Sequence of chain 53.F:
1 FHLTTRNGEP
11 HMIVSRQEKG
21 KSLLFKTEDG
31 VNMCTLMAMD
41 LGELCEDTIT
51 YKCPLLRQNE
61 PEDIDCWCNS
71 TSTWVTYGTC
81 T

Binding-site contacts:
Ligand atom O2 contacts residue HIS2 of chain 53.F at 3.4 Å (h-bond).
Ligand atom C4 contacts residue BMA1 of chain 53.BA at 3.6 Å.
Ligand atom C3 contacts residue BMA1 of chain 53.BA at 2.5 Å.
Ligand atom C1 contacts residue NAG1 of chain 53.Z at 1.7 Å.
Ligand atom O5 contacts residue NAG1 of chain 53.Z at 2.5 Å (h-bond).
Ligand atom C3 contacts residue NAG1 of chain 53.Z at 4.1 Å.
Ligand atom O4 contacts residue BMA1 of chain 53.BA at 4.0 Å.
Ligand atom C2 contacts residue HIS2 of chain 53.F at 4.5 Å.
Ligand atom C2 contacts residue NAG1 of chain 53.Z at 2.9 Å.
Ligand atom C2 contacts residue BMA1 of chain 53.BA at 3.2 Å.
Ligand atom C5 contacts residue NAG1 of chain 53.Z at 3.8 Å.
Ligand atom O2 contacts residue BMA1 of chain 53.BA at 3.0 Å (h-bond).
Ligand atom O3 contacts residue BMA1 of chain 53.BA at 1.1 Å.
Ligand atom O2 contacts residue NAG1 of chain 53.Z at 3.4 Å (h-bond).
Ligand atom O6 contacts residue NAG1 of chain 53.Z at 4.5 Å.

A small-molecule ligand and the protein it binds are described below.
Small molecule (SMILES): OC[C@H]1O[C@@H](O)[C@@H](O)[C@@H](O)[C@@H]1O